The protein below binds the small molecule below.
Small molecule (SMILES): C[C@@H]1CC(=O)Nc2cccc(-c3ccc4c(c3)c(-c3cnn(C)c3)nn4C)c2N1

Binding-site contacts:
Ligand atom C4 contacts residue VAL67 of chain 1.A at 3.6 Å (hydrophobic).
Ligand atom C30 contacts residue PHE129 of chain 1.A at 3.8 Å (hydrophobic).
Ligand atom C2 contacts residue PRO62 of chain 1.A at 3.7 Å (hydrophobic).
Ligand atom N27 contacts residue PHE129 of chain 1.A at 3.8 Å.
Ligand atom C12 contacts residue VAL126 of chain 1.A at 3.9 Å (hydrophobic).
Ligand atom C1 contacts residue VAL67 of chain 1.A at 3.9 Å (hydrophobic).
Ligand atom N23 contacts residue PEG1 of chain 1.M at 3.9 Å.
Ligand atom C16 contacts residue LEU72 of chain 1.A at 3.5 Å (hydrophobic).
Ligand atom C25 contacts residue PEG1 of chain 1.M at 3.8 Å.
Ligand atom C1 contacts residue PHE63 of chain 1.A at 3.9 Å (hydrophobic).
Ligand atom C18 contacts residue PEG1 of chain 1.M at 3.8 Å.
Ligand atom N28 contacts residue PEG1 of chain 1.M at 3.9 Å.
Ligand atom N22 contacts residue LEU61 of chain 1.A at 3.8 Å.
Ligand atom C5 contacts residue ASN120 of chain 1.A at 3.6 Å.
Ligand atom N23 contacts residue LEU61 of chain 1.A at 3.5 Å (h-bond).
Ligand atom C24 contacts residue LEU61 of chain 1.A at 3.4 Å (hydrophobic).
Ligand atom C24 contacts residue GLN65 of chain 1.A at 3.5 Å.
Ligand atom N7 contacts residue ASN120 of chain 1.A at 2.9 Å (h-bond).
Ligand atom C20 contacts residue PRO62 of chain 1.A at 3.7 Å (hydrophobic).
Ligand atom N14 contacts residue PRO62 of chain 1.A at 3.6 Å.
Ligand atom N28 contacts residue PHE129 of chain 1.A at 3.8 Å.
Ligand atom C17 contacts residue LEU72 of chain 1.A at 3.9 Å (hydrophobic).
Ligand atom C17 contacts residue GLN65 of chain 1.A at 3.7 Å.
Ligand atom C21 contacts residue PEG1 of chain 1.M at 3.7 Å.
Ligand atom C8 contacts residue VAL126 of chain 1.A at 3.9 Å (hydrophobic).
Ligand atom O6 contacts residue ASN120 of chain 1.A at 2.9 Å (h-bond).
Ligand atom N14 contacts residue VAL126 of chain 1.A at 3.9 Å.
Ligand atom C30 contacts residue ARG125 of chain 1.A at 3.9 Å.
Ligand atom C29 contacts residue PEG1 of chain 1.M at 3.7 Å.
Ligand atom C19 contacts residue PRO62 of chain 1.A at 3.7 Å (hydrophobic).
Ligand atom N7 contacts residue VAL126 of chain 1.A at 3.9 Å.
Ligand atom C17 contacts residue PRO62 of chain 1.A at 3.9 Å (hydrophobic).
Ligand atom C9 contacts residue ASN120 of chain 1.A at 3.8 Å.
Ligand atom O6 contacts residue TYR119 of chain 1.A at 3.6 Å.
Ligand atom C8 contacts residue ASN120 of chain 1.A at 3.7 Å.
Ligand atom C13 contacts residue VAL126 of chain 1.A at 3.7 Å (hydrophobic).
Ligand atom C2 contacts residue VAL67 of chain 1.A at 3.8 Å (hydrophobic).
Ligand atom C18 contacts residue PRO62 of chain 1.A at 3.6 Å (hydrophobic).
Ligand atom O6 contacts residue TYR77 of chain 1.A at 3.6 Å.
Ligand atom C1 contacts residue PRO62 of chain 1.A at 3.4 Å (hydrophobic).

Sequence of chain 1.A:
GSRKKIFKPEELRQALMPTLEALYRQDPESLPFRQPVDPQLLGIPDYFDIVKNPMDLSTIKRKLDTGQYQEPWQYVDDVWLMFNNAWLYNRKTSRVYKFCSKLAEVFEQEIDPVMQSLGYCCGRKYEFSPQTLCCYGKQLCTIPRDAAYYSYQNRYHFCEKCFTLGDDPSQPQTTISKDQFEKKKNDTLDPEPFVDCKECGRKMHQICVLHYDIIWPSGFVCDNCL